Sequence of chain 51.A:
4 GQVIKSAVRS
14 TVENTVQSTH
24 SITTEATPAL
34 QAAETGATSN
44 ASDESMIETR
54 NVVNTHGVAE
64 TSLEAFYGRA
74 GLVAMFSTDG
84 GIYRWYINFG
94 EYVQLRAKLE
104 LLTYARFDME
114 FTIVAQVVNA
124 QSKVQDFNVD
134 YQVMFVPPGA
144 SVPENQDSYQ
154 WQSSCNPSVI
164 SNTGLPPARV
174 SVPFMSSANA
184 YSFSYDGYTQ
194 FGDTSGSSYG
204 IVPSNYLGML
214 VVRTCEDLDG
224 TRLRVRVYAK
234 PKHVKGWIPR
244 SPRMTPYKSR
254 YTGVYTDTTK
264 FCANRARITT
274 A

Binding-site contacts:
Ligand atom CA contacts residue GLU239 of chain 52.C at 3.9 Å.
Ligand atom O contacts residue TYR152 of chain 51.A at 3.6 Å.
Ligand atom SG contacts residue ALA241 of chain 52.C at 3.5 Å (h-bond).
Ligand atom C contacts residue SER151 of chain 51.A at 3.9 Å.
Ligand atom SG contacts residue MET78 of chain 52.A at 3.8 Å.
Ligand atom N contacts residue GLU239 of chain 52.C at 3.0 Å (salt-bridge).
Ligand atom O contacts residue GLN155 of chain 51.A at 3.0 Å (h-bond).
Ligand atom C contacts residue GLY1 of chain 52.E at 1.3 Å.
Ligand atom N contacts residue GLY1 of chain 52.E at 3.7 Å.
Ligand atom N contacts residue GLN238 of chain 52.C at 3.8 Å.
Ligand atom C contacts residue MET78 of chain 52.A at 4.2 Å (hydrophobic).
Ligand atom CA contacts residue SER151 of chain 51.A at 4.0 Å.
Ligand atom C contacts residue TYR95 of chain 52.A at 4.5 Å (hydrophobic).
Ligand atom C contacts residue TYR152 of chain 51.A at 3.6 Å (hydrophobic).
Ligand atom CA contacts residue GLY1 of chain 52.E at 2.4 Å.
Ligand atom N contacts residue ASP150 of chain 51.A at 4.4 Å.
Ligand atom C contacts residue GLN155 of chain 51.A at 4.2 Å.
Ligand atom O contacts residue TYR95 of chain 52.A at 3.6 Å.
Ligand atom SG contacts residue GLU239 of chain 52.C at 4.3 Å.
Ligand atom CA contacts residue ASP150 of chain 51.A at 3.3 Å.
Ligand atom CB contacts residue GLU239 of chain 52.C at 4.0 Å.
Ligand atom C contacts residue ASP150 of chain 51.A at 3.8 Å.
Ligand atom CA contacts residue TYR152 of chain 51.A at 3.8 Å (hydrophobic).
Ligand atom O contacts residue GLY1 of chain 52.E at 2.2 Å (h-bond).
Ligand atom CB contacts residue MET78 of chain 52.A at 3.9 Å (hydrophobic).
Ligand atom SG contacts residue TYR95 of chain 52.A at 3.8 Å.
Ligand atom N contacts residue TYR152 of chain 51.A at 3.5 Å.
Ligand atom SG contacts residue GLY1 of chain 52.E at 4.2 Å.
Ligand atom CB contacts residue ASP150 of chain 51.A at 3.6 Å.
Ligand atom CB contacts residue GLY1 of chain 52.E at 3.1 Å.
Ligand atom N contacts residue GLN155 of chain 51.A at 4.3 Å.
Ligand atom SG contacts residue GLY240 of chain 52.C at 4.0 Å.
Ligand atom O contacts residue LEU75 of chain 52.A at 4.4 Å.

Sequence of chain 52.C:
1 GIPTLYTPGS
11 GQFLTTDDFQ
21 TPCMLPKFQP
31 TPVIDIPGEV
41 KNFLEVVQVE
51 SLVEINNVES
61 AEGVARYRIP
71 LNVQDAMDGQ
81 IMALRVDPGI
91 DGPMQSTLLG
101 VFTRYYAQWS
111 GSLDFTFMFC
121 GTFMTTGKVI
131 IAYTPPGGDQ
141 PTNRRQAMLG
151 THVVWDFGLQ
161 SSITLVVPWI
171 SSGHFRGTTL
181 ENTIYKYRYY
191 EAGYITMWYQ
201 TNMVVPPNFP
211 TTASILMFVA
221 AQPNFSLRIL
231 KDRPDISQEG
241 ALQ

A protein and the small-molecule ligand that binds it are described below.
Small molecule (SMILES): N[C@@H](CS)C(=O)O

Sequence of chain 52.A:
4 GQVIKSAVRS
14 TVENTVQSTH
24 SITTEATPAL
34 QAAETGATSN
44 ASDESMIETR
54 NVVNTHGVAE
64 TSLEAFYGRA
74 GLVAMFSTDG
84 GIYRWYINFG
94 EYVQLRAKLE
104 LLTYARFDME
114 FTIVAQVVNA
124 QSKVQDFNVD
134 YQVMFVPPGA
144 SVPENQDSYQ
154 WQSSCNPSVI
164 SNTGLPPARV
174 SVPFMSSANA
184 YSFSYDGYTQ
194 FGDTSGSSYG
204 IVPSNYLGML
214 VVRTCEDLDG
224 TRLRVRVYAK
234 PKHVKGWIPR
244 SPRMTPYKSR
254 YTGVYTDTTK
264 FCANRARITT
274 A